The protein below binds the small molecule below.
Small molecule (SMILES): Cc1cc([C@@H]2CN(C(=O)c3ccc(F)c(I)c3)CC(F)(F)C2)n2ncnc2n1

Sequence of chain 1.C:
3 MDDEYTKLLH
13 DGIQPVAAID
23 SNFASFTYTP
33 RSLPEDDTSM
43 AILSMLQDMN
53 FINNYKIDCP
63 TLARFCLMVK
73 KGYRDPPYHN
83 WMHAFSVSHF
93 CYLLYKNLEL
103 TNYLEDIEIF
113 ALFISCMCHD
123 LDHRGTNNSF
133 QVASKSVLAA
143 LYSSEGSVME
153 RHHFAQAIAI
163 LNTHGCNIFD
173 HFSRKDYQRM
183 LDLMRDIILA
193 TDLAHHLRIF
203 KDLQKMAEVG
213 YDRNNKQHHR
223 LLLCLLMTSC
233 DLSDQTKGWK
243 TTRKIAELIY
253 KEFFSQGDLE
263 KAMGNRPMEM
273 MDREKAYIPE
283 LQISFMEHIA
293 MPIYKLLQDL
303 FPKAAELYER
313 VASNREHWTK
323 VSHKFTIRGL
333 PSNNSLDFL

Binding-site contacts:
Ligand atom N7 contacts residue GLN284 of chain 1.C at 3.1 Å (h-bond).
Ligand atom C10 contacts residue ILE251 of chain 1.C at 3.8 Å (hydrophobic).
Ligand atom C14 contacts residue LEU195 of chain 1.C at 3.6 Å (hydrophobic).
Ligand atom C19 contacts residue LEU195 of chain 1.C at 3.7 Å (hydrophobic).
Ligand atom C1 contacts residue LEU234 of chain 1.C at 3.7 Å (hydrophobic).
Ligand atom C16 contacts residue PHE287 of chain 1.C at 3.6 Å (hydrophobic).
Ligand atom C25 contacts residue MET272 of chain 1.C at 3.4 Å (hydrophobic).
Ligand atom C24 contacts residue PHE287 of chain 1.C at 3.7 Å (hydrophobic).
Ligand atom O21 contacts residue MET272 of chain 1.C at 3.9 Å.
Ligand atom N9 contacts residue PHE287 of chain 1.C at 3.9 Å.
Ligand atom C4 contacts residue PHE287 of chain 1.C at 3.3 Å (hydrophobic).
Ligand atom N15 contacts residue LEU195 of chain 1.C at 3.6 Å.
Ligand atom N3 contacts residue PHE287 of chain 1.C at 3.6 Å.
Ligand atom C24 contacts residue MET272 of chain 1.C at 3.6 Å (hydrophobic).
Ligand atom C23 contacts residue PHE287 of chain 1.C at 3.8 Å (hydrophobic).
Ligand atom C11 contacts residue LEU234 of chain 1.C at 3.8 Å (hydrophobic).
Ligand atom F17 contacts residue HIS81 of chain 1.C at 3.8 Å.
Ligand atom C6 contacts residue ILE251 of chain 1.C at 3.7 Å (hydrophobic).
Ligand atom F28 contacts residue PHE287 of chain 1.C at 3.5 Å.
Ligand atom N7 contacts residue GLN237 of chain 1.C at 3.6 Å (h-bond).
Ligand atom F18 contacts residue HIS81 of chain 1.C at 3.1 Å.
Ligand atom C6 contacts residue PHE287 of chain 1.C at 3.9 Å (hydrophobic).
Ligand atom C8 contacts residue GLN284 of chain 1.C at 3.3 Å.
Ligand atom F28 contacts residue LEU283 of chain 1.C at 3.9 Å.
Ligand atom C26 contacts residue MET272 of chain 1.C at 3.6 Å (hydrophobic).
Ligand atom C23 contacts residue ILE291 of chain 1.C at 3.8 Å (hydrophobic).
Ligand atom C4 contacts residue GLN237 of chain 1.C at 3.7 Å.
Ligand atom N5 contacts residue PHE287 of chain 1.C at 3.6 Å.
Ligand atom N3 contacts residue GLN237 of chain 1.C at 3.0 Å (h-bond).
Ligand atom O21 contacts residue LEU195 of chain 1.C at 3.8 Å.
Ligand atom C20 contacts residue MET272 of chain 1.C at 3.8 Å (hydrophobic).
Ligand atom C12 contacts residue ILE251 of chain 1.C at 3.9 Å (hydrophobic).
Ligand atom F17 contacts residue PHE255 of chain 1.C at 3.3 Å.
Ligand atom C26 contacts residue PHE255 of chain 1.C at 3.7 Å (hydrophobic).
Ligand atom C11 contacts residue TYR80 of chain 1.C at 3.3 Å (hydrophobic).
Ligand atom I27 contacts residue TYR252 of chain 1.C at 3.1 Å.
Ligand atom C8 contacts residue PHE287 of chain 1.C at 3.5 Å (hydrophobic).
Ligand atom C25 contacts residue PHE287 of chain 1.C at 3.9 Å (hydrophobic).
Ligand atom N9 contacts residue ILE251 of chain 1.C at 3.8 Å.
Ligand atom N7 contacts residue PHE287 of chain 1.C at 3.4 Å.